The small molecule below binds the protein below.
Small molecule (SMILES): CC(=O)N[C@@H]1[C@@H](O)[C@H](O)[C@@H](CO)O[C@H]1O

Sequence of chain 1.D:
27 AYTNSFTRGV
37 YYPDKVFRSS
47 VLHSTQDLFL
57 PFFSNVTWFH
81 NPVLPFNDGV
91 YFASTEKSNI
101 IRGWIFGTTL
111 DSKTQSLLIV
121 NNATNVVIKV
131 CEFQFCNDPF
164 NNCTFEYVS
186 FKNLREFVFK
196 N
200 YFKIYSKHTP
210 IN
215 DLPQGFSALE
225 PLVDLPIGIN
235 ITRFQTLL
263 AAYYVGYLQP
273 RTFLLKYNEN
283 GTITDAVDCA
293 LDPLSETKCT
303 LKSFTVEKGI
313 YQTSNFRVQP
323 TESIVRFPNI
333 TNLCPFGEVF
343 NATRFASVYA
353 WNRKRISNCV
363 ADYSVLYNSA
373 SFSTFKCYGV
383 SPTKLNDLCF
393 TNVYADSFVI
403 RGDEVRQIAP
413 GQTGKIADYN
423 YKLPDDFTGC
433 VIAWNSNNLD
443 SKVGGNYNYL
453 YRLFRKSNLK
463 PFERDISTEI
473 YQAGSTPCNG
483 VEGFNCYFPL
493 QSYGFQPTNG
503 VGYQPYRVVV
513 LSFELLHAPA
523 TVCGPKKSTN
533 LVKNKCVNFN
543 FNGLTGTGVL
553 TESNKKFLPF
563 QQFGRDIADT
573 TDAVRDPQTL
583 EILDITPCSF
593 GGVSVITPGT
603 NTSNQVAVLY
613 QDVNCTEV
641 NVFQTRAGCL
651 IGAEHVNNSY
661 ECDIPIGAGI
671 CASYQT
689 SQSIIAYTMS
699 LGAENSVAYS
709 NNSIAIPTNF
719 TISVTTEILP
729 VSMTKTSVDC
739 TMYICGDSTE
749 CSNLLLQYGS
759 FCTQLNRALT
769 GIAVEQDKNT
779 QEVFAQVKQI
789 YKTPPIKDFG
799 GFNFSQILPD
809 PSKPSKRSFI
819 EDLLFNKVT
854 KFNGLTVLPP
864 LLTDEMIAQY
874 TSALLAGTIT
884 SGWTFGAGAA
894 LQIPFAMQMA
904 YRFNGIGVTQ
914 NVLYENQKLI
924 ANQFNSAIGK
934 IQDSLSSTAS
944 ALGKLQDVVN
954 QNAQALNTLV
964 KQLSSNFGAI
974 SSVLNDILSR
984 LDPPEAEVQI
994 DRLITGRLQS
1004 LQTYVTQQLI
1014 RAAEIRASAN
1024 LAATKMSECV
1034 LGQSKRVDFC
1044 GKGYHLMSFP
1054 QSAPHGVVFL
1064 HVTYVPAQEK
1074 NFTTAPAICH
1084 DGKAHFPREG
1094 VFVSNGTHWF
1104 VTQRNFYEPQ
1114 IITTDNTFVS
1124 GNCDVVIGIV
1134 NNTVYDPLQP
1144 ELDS

Binding-site contacts:
Ligand atom C8 contacts residue ASN657 of chain 1.D at 4.0 Å.
Ligand atom C2 contacts residue ASN657 of chain 1.D at 2.5 Å.
Ligand atom C3 contacts residue ASN657 of chain 1.D at 3.8 Å.
Ligand atom O5 contacts residue ASN657 of chain 1.D at 2.4 Å (h-bond).
Ligand atom C8 contacts residue VAL656 of chain 1.D at 4.2 Å (hydrophobic).
Ligand atom C7 contacts residue HIS655 of chain 1.D at 4.4 Å.
Ligand atom N2 contacts residue ASN657 of chain 1.D at 2.9 Å (h-bond).
Ligand atom C1 contacts residue ASN657 of chain 1.D at 1.4 Å.
Ligand atom O7 contacts residue ASN657 of chain 1.D at 3.2 Å (h-bond).
Ligand atom C4 contacts residue ASN657 of chain 1.D at 4.2 Å.
Ligand atom C7 contacts residue ASN657 of chain 1.D at 3.3 Å.
Ligand atom C8 contacts residue HIS655 of chain 1.D at 3.3 Å.
Ligand atom C5 contacts residue ASN657 of chain 1.D at 3.7 Å.